Sequence of chain 52.A:
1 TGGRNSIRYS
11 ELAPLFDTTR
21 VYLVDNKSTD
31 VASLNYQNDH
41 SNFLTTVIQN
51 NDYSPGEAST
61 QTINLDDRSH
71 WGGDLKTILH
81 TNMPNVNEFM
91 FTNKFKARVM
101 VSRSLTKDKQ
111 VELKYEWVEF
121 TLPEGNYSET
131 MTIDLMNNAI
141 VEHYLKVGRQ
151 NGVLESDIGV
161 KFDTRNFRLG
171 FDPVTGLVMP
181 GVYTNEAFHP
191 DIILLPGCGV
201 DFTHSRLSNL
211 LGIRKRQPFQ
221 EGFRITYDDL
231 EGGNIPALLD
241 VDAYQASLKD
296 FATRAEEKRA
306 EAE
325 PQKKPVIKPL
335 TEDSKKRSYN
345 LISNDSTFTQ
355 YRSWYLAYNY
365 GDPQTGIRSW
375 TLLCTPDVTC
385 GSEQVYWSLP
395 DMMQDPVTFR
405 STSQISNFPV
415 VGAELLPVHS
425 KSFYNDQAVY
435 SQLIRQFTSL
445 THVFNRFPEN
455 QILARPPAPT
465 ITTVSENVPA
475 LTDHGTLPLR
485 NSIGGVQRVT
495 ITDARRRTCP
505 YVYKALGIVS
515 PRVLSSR

This protein binds this small molecule.
Small molecule (SMILES): CCCCCCCCCCCC[N+](C)(C)CCCS(=O)(=O)O

Binding-site contacts:
Ligand atom N1 contacts residue ARG224 of chain 52.A at 4.2 Å.
Ligand atom C13 contacts residue ARG224 of chain 52.A at 4.1 Å.
Ligand atom C15 contacts residue TRP117 of chain 52.A at 4.2 Å (hydrophobic).
Ligand atom C14 contacts residue ARG224 of chain 52.A at 4.5 Å.
Ligand atom O1S contacts residue THR226 of chain 52.A at 4.3 Å.
Ligand atom N1 contacts residue TRP117 of chain 52.A at 4.1 Å.
Ligand atom C2 contacts residue ARG224 of chain 52.A at 3.8 Å.
Ligand atom O1S contacts residue ARG98 of chain 52.A at 3.6 Å.
Ligand atom C15 contacts residue ARG224 of chain 52.A at 3.3 Å.
Ligand atom C3 contacts residue ARG224 of chain 52.A at 3.5 Å.
Ligand atom N1 contacts residue ARG98 of chain 52.A at 4.3 Å.
Ligand atom C16 contacts residue TRP117 of chain 52.A at 3.7 Å (hydrophobic).
Ligand atom C1 contacts residue ARG224 of chain 52.A at 3.8 Å.
Ligand atom S1 contacts residue ARG98 of chain 52.A at 4.4 Å.
Ligand atom C16 contacts residue ARG224 of chain 52.A at 4.0 Å.
Ligand atom O3S contacts residue THR226 of chain 52.A at 4.0 Å.
Ligand atom C1 contacts residue ARG98 of chain 52.A at 3.2 Å.
Ligand atom C3 contacts residue TRP117 of chain 52.A at 3.5 Å (hydrophobic).
Ligand atom C3 contacts residue ARG98 of chain 52.A at 3.2 Å.
Ligand atom O1S contacts residue ASP228 of chain 52.A at 3.6 Å.
Ligand atom C2 contacts residue ARG98 of chain 52.A at 3.4 Å.